This small molecule binds to this protein.
Small molecule (SMILES): Nc1ccn([C@H]2C[C@H](O)[C@@H](COP(=O)(O)O)O2)c(=O)n1

Sequence of chain 1.UA:
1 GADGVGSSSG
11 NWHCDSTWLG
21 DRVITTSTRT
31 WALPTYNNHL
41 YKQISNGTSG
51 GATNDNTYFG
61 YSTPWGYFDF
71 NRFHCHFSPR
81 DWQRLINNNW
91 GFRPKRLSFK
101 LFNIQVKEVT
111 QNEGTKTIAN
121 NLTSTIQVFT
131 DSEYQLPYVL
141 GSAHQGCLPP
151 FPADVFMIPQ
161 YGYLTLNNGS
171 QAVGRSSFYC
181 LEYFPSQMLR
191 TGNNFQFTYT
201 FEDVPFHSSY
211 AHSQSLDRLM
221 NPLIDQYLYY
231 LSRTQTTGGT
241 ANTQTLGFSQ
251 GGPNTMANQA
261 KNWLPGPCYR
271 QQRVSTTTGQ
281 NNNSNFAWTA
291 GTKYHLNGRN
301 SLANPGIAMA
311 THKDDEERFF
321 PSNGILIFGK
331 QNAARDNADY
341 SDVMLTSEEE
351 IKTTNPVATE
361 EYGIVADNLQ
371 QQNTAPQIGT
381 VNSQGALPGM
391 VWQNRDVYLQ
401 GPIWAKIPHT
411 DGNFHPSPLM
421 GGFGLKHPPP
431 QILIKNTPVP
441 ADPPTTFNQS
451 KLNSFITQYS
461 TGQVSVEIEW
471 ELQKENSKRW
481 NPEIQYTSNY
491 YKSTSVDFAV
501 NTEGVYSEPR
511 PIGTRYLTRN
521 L

Binding-site contacts:
Ligand atom C3' contacts residue DA1 of chain 1.XE at 2.6 Å.
Ligand atom O3' contacts residue PRO205 of chain 1.UA at 4.2 Å.
Ligand atom O3' contacts residue DA1 of chain 1.XE at 1.6 Å.
Ligand atom C5' contacts residue PRO205 of chain 1.UA at 4.5 Å (hydrophobic).
Ligand atom C4' contacts residue DA1 of chain 1.XE at 3.9 Å.
Ligand atom O5' contacts residue DA1 of chain 1.XE at 4.3 Å.
Ligand atom C2' contacts residue DA1 of chain 1.XE at 3.1 Å.
Ligand atom C5' contacts residue DA1 of chain 1.XE at 4.4 Å.